Sequence of chain 42.F:
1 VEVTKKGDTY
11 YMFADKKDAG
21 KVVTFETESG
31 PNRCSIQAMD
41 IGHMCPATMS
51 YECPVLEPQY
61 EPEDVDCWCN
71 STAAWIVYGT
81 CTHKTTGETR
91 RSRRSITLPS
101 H

Binding-site contacts:
Ligand atom C2 contacts residue ASN70 of chain 42.F at 2.5 Å.
Ligand atom O3 contacts residue PRO31 of chain 42.F at 4.0 Å.
Ligand atom C3 contacts residue ASN70 of chain 42.F at 3.8 Å.
Ligand atom C7 contacts residue PRO31 of chain 42.F at 3.4 Å (hydrophobic).
Ligand atom C5 contacts residue ASN70 of chain 42.F at 3.7 Å.
Ligand atom N2 contacts residue PRO31 of chain 42.F at 2.8 Å (h-bond).
Ligand atom O7 contacts residue PRO31 of chain 42.F at 3.2 Å (h-bond).
Ligand atom C7 contacts residue ASN70 of chain 42.F at 3.1 Å.
Ligand atom O7 contacts residue ASN70 of chain 42.F at 3.3 Å (h-bond).
Ligand atom O6 contacts residue ARG33 of chain 42.F at 3.6 Å.
Ligand atom C8 contacts residue ASN70 of chain 42.F at 3.6 Å.
Ligand atom C1 contacts residue ASN70 of chain 42.F at 1.4 Å.
Ligand atom C6 contacts residue ARG33 of chain 42.F at 4.1 Å.
Ligand atom O7 contacts residue SER71 of chain 42.F at 4.2 Å.
Ligand atom C3 contacts residue PRO31 of chain 42.F at 4.0 Å (hydrophobic).
Ligand atom O5 contacts residue ASN70 of chain 42.F at 2.4 Å (h-bond).
Ligand atom C1 contacts residue ARG33 of chain 42.F at 4.2 Å.
Ligand atom C4 contacts residue ASN70 of chain 42.F at 4.2 Å.
Ligand atom N2 contacts residue ASN32 of chain 42.F at 4.2 Å.
Ligand atom C5 contacts residue ARG33 of chain 42.F at 4.1 Å.
Ligand atom N2 contacts residue ASN70 of chain 42.F at 2.9 Å (h-bond).
Ligand atom C2 contacts residue PRO31 of chain 42.F at 3.9 Å (hydrophobic).

This protein binds this small molecule.
Small molecule (SMILES): CC(=O)N[C@@H]1[C@@H](O)[C@H](O)[C@@H](CO)O[C@H]1O